Sequence of chain 1.C:
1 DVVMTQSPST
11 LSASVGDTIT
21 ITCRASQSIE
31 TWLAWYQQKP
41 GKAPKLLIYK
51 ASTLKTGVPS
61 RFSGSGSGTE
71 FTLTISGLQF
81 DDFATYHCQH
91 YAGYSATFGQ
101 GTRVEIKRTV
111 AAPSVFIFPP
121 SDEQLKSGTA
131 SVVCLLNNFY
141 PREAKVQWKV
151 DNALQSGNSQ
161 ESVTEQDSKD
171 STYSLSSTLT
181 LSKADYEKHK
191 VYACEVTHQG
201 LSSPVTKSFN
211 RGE

A protein and the small-molecule ligand that binds it are described below.
Small molecule (SMILES): OC[C@H]1O[C@H](O[C@@H]2[C@@H](OC[C@H]3O[C@@H](O)[C@@H](O)[C@@H](O[C@H]4O[C@H](CO)[C@@H](O)[C@H](O)[C@@H]4O[C@H]4O[C@H](CO)[C@@H](O)[C@H](O)[C@@H]4O)[C@@H]3O)O[C@H](CO)[C@@H](O)[C@@H]2O)[C@@H](O)[C@@H](O)[C@@H]1O

Binding-site contacts:
Ligand atom O6 contacts residue THR33 of chain 1.D at 2.8 Å (h-bond).
Ligand atom O6 contacts residue ASP106 of chain 1.D at 3.1 Å (salt-bridge).
Ligand atom O6 contacts residue TYR94 of chain 1.C at 3.1 Å.
Ligand atom O4 contacts residue LYS99 of chain 1.D at 3.3 Å.
Ligand atom O2 contacts residue HIS32 of chain 1.D at 3.8 Å.
Ligand atom O5 contacts residue ASP106 of chain 1.D at 3.5 Å (salt-bridge).
Ligand atom O2 contacts residue SER105 of chain 1.D at 3.7 Å.
Ligand atom O6 contacts residue SER105 of chain 1.D at 3.4 Å (h-bond).
Ligand atom C3 contacts residue SER105 of chain 1.D at 3.3 Å.
Ligand atom C5 contacts residue THR33 of chain 1.D at 3.8 Å.
Ligand atom O2 contacts residue LYS99 of chain 1.D at 2.3 Å (salt-bridge).
Ligand atom O3 contacts residue SER105 of chain 1.D at 3.8 Å.
Ligand atom O4 contacts residue THR53 of chain 1.D at 3.6 Å (h-bond).
Ligand atom O4 contacts residue SER105 of chain 1.D at 3.8 Å.
Ligand atom C6 contacts residue THR33 of chain 1.D at 3.2 Å.
Ligand atom C6 contacts residue GLY93 of chain 1.C at 3.2 Å.
Ligand atom C3 contacts residue ASP108 of chain 1.D at 3.5 Å.
Ligand atom O2 contacts residue ALA31 of chain 1.D at 4.0 Å.
Ligand atom O5 contacts residue SER105 of chain 1.D at 3.8 Å.
Ligand atom O6 contacts residue THR56 of chain 1.D at 3.7 Å.
Ligand atom C4 contacts residue SER105 of chain 1.D at 4.0 Å.
Ligand atom O3 contacts residue ASP108 of chain 1.D at 2.7 Å (salt-bridge).
Ligand atom O5 contacts residue THR33 of chain 1.D at 3.3 Å (h-bond).
Ligand atom C1 contacts residue ALA31 of chain 1.D at 3.5 Å (hydrophobic).
Ligand atom O4 contacts residue ASP108 of chain 1.D at 3.3 Å (salt-bridge).
Ligand atom C2 contacts residue LYS99 of chain 1.D at 3.5 Å.
Ligand atom C6 contacts residue ASP106 of chain 1.D at 3.6 Å.
Ligand atom O6 contacts residue LEU104 of chain 1.D at 3.1 Å (h-bond).
Ligand atom O3 contacts residue ALA31 of chain 1.D at 2.6 Å (h-bond).
Ligand atom O2 contacts residue THR33 of chain 1.D at 3.5 Å (h-bond).
Ligand atom C3 contacts residue ALA31 of chain 1.D at 3.8 Å (hydrophobic).
Ligand atom O5 contacts residue TYR94 of chain 1.C at 3.9 Å.
Ligand atom O4 contacts residue ASN107 of chain 1.D at 3.2 Å.
Ligand atom O6 contacts residue GLY93 of chain 1.C at 3.8 Å.
Ligand atom O4 contacts residue ASP106 of chain 1.D at 3.3 Å (salt-bridge).
Ligand atom C6 contacts residue TYR94 of chain 1.C at 3.9 Å (hydrophobic).
Ligand atom O3 contacts residue LYS99 of chain 1.D at 3.6 Å (salt-bridge).
Ligand atom C4 contacts residue LYS99 of chain 1.D at 3.7 Å.
Ligand atom O3 contacts residue LEU104 of chain 1.D at 3.5 Å.
Ligand atom O3 contacts residue GLY100 of chain 1.D at 3.8 Å.

Sequence of chain 1.D:
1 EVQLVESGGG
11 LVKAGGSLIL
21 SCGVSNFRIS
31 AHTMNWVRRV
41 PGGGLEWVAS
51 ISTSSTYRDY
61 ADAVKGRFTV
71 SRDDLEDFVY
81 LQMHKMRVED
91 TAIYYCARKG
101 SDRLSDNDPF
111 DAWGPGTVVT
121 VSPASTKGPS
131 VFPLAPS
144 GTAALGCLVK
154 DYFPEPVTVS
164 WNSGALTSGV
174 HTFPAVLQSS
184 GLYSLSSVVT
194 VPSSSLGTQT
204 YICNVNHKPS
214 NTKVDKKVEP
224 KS